A protein and the small-molecule ligand that binds it are described below.
Small molecule (SMILES): CC(=O)N[C@H]1[C@H](O[C@H]2[C@H](O)[C@@H](NC(C)=O)CO[C@@H]2CO)O[C@H](CO)[C@@H](O)[C@@H]1O

Binding-site contacts:
Ligand atom N2 contacts residue ASN678 of chain 1.A at 2.8 Å (h-bond).
Ligand atom C2 contacts residue ASN678 of chain 1.A at 2.4 Å.
Ligand atom C1 contacts residue ASN678 of chain 1.A at 1.4 Å.
Ligand atom C7 contacts residue ASN678 of chain 1.A at 3.2 Å.
Ligand atom C4 contacts residue ASN678 of chain 1.A at 4.2 Å.
Ligand atom O7 contacts residue ASN678 of chain 1.A at 3.2 Å (h-bond).
Ligand atom C5 contacts residue ASN678 of chain 1.A at 3.7 Å.
Ligand atom O5 contacts residue ASN678 of chain 1.A at 2.4 Å (h-bond).
Ligand atom C3 contacts residue ASN678 of chain 1.A at 3.8 Å.
Ligand atom C8 contacts residue ILE1099 of chain 1.A at 3.7 Å (hydrophobic).
Ligand atom C8 contacts residue ASN678 of chain 1.A at 4.3 Å.

Sequence of chain 1.A:
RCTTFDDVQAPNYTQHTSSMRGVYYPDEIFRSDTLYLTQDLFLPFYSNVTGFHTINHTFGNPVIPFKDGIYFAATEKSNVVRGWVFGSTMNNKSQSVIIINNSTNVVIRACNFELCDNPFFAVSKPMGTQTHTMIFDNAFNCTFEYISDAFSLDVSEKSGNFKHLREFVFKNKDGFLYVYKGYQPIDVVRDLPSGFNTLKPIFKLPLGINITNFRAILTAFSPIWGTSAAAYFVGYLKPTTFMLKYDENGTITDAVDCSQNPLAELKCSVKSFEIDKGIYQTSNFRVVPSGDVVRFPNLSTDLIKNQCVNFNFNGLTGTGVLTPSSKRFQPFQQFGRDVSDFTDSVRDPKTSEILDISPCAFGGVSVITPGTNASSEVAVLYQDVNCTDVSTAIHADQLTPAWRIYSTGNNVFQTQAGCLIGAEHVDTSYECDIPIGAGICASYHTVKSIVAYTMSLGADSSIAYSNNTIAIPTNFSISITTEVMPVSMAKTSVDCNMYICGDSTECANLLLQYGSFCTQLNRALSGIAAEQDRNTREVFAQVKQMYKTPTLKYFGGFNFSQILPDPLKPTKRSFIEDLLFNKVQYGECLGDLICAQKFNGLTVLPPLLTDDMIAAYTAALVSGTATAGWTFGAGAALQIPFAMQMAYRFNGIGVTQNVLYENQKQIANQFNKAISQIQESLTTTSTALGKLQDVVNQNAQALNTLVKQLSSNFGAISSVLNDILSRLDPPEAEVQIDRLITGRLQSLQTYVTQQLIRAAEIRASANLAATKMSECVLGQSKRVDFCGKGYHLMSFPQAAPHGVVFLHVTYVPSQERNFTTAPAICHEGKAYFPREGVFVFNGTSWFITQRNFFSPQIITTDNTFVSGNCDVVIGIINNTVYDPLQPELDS